Binding-site contacts:
Ligand atom C11 contacts residue ILE142 of chain 4.A at 3.9 Å (hydrophobic).
Ligand atom C2 contacts residue TYR324 of chain 4.A at 3.1 Å (hydrophobic).
Ligand atom N4 contacts residue ASP70 of chain 4.A at 3.1 Å (salt-bridge).
Ligand atom C8 contacts residue ARG144 of chain 4.A at 4.0 Å.
Ligand atom C3 contacts residue ARG37 of chain 4.A at 3.6 Å.
Ligand atom C91 contacts residue GLU196 of chain 4.A at 4.0 Å.
Ligand atom C6 contacts residue TYR324 of chain 4.A at 4.0 Å (hydrophobic).
Ligand atom C7 contacts residue ARG212 of chain 4.A at 3.7 Å.
Ligand atom O10 contacts residue ASP70 of chain 4.A at 3.3 Å.
Ligand atom O1B contacts residue ARG290 of chain 4.A at 2.6 Å (salt-bridge).
Ligand atom C4 contacts residue GLU38 of chain 4.A at 3.5 Å.
Ligand atom C1 contacts residue ARG212 of chain 4.A at 4.0 Å.
Ligand atom O1A contacts residue TYR324 of chain 4.A at 3.6 Å (h-bond).
Ligand atom C11 contacts residue TRP98 of chain 4.A at 3.7 Å (hydrophobic).
Ligand atom N4 contacts residue GLU38 of chain 4.A at 2.7 Å (salt-bridge).
Ligand atom O1B contacts residue ARG212 of chain 4.A at 3.2 Å (salt-bridge).
Ligand atom C82 contacts residue ARG144 of chain 4.A at 3.8 Å.
Ligand atom C1 contacts residue ARG290 of chain 4.A at 3.4 Å.
Ligand atom C7 contacts residue TYR324 of chain 4.A at 3.2 Å (hydrophobic).
Ligand atom C91 contacts residue ARG212 of chain 4.A at 3.6 Å.
Ligand atom C11 contacts residue ARG71 of chain 4.A at 3.9 Å.
Ligand atom C3 contacts residue GLU38 of chain 4.A at 3.5 Å.
Ligand atom O1B contacts residue TYR324 of chain 4.A at 3.6 Å (h-bond).
Ligand atom O1A contacts residue ARG290 of chain 4.A at 2.6 Å (salt-bridge).
Ligand atom C1 contacts residue ARG37 of chain 4.A at 3.9 Å.
Ligand atom C91 contacts residue ASN214 of chain 4.A at 3.7 Å.
Ligand atom C6 contacts residue GLU197 of chain 4.A at 3.9 Å.
Ligand atom C81 contacts residue ARG144 of chain 4.A at 3.5 Å.
Ligand atom C1 contacts residue TYR324 of chain 4.A at 3.2 Å (hydrophobic).
Ligand atom C3 contacts residue ASP70 of chain 4.A at 3.2 Å.
Ligand atom C4 contacts residue TYR324 of chain 4.A at 3.7 Å (hydrophobic).
Ligand atom O1A contacts residue ARG37 of chain 4.A at 2.8 Å (salt-bridge).
Ligand atom C10 contacts residue ARG71 of chain 4.A at 3.9 Å.
Ligand atom C81 contacts residue ALA166 of chain 4.A at 3.9 Å (hydrophobic).
Ligand atom O10 contacts residue ARG71 of chain 4.A at 2.9 Å (salt-bridge).
Ligand atom C4 contacts residue ASP70 of chain 4.A at 3.4 Å.
Ligand atom C7 contacts residue GLU197 of chain 4.A at 4.0 Å.
Ligand atom C3 contacts residue TYR324 of chain 4.A at 3.4 Å (hydrophobic).
Ligand atom C9 contacts residue GLU196 of chain 4.A at 3.7 Å.
Ligand atom C82 contacts residue ILE142 of chain 4.A at 3.9 Å (hydrophobic).

Sequence of chain 4.A:
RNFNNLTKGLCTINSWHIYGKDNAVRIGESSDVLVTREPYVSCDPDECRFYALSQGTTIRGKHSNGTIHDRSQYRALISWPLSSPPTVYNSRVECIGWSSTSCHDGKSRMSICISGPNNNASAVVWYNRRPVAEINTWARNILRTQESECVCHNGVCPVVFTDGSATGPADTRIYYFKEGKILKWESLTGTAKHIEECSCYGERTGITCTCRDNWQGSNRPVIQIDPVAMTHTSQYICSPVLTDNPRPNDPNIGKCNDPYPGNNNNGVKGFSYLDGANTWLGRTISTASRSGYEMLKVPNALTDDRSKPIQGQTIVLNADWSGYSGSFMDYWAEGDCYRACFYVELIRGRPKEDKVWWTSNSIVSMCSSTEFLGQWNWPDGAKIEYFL

A protein and the small-molecule ligand that binds it are described below.
Small molecule (SMILES): CCC(CC)O[C@@H]1C=C(C(=O)O)C[C@H](N)[C@H]1NC(C)=O